A protein and the small-molecule ligand that binds it are described below.
Small molecule (SMILES): COC1CCC(n2c([C@@H]3CCCC(=O)N3c3ccc(Br)c(Br)c3)nc3cc(-c4c(C)noc4C)ccc32)CC1

Sequence of chain 1.C:
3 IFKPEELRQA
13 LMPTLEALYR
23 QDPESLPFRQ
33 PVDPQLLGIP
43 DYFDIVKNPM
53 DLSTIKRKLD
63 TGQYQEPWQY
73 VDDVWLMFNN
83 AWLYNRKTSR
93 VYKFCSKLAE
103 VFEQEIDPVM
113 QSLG

Binding-site contacts:
Ligand atom BR39 contacts residue PRO25 of chain 1.C at 3.8 Å.
Ligand atom C11 contacts residue PRO29 of chain 1.C at 3.5 Å (hydrophobic).
Ligand atom C05 contacts residue LEU39 of chain 1.C at 3.6 Å (hydrophobic).
Ligand atom C20 contacts residue ILE41 of chain 1.C at 3.7 Å (hydrophobic).
Ligand atom C35 contacts residue PRO29 of chain 1.C at 4.0 Å (hydrophobic).
Ligand atom C38 contacts residue ARG92 of chain 1.C at 3.6 Å.
Ligand atom C14 contacts residue VAL34 of chain 1.C at 3.9 Å (hydrophobic).
Ligand atom C19 contacts residue VAL93 of chain 1.C at 4.0 Å (hydrophobic).
Ligand atom C15 contacts residue ASN87 of chain 1.C at 3.6 Å.
Ligand atom C18 contacts residue VAL93 of chain 1.C at 3.8 Å (hydrophobic).
Ligand atom N17 contacts residue VAL93 of chain 1.C at 4.0 Å.
Ligand atom C20 contacts residue ASN87 of chain 1.C at 3.6 Å.
Ligand atom BR37 contacts residue VAL93 of chain 1.C at 3.8 Å.
Ligand atom C07 contacts residue LEU39 of chain 1.C at 3.9 Å (hydrophobic).
Ligand atom N17 contacts residue ASN87 of chain 1.C at 3.2 Å (h-bond).
Ligand atom N17 contacts residue VAL34 of chain 1.C at 3.9 Å.
Ligand atom BR37 contacts residue PRO29 of chain 1.C at 3.8 Å.
Ligand atom N08 contacts residue LEU39 of chain 1.C at 3.9 Å.
Ligand atom O16 contacts residue TYR44 of chain 1.C at 3.8 Å.
Ligand atom N22 contacts residue LEU39 of chain 1.C at 4.0 Å.
Ligand atom O01 contacts residue ARG92 of chain 1.C at 3.0 Å (salt-bridge).
Ligand atom C19 contacts residue VAL34 of chain 1.C at 4.0 Å (hydrophobic).
Ligand atom BR39 contacts residue PHE96 of chain 1.C at 3.7 Å.
Ligand atom BR37 contacts residue ARG92 of chain 1.C at 3.6 Å.
Ligand atom C09 contacts residue LEU39 of chain 1.C at 4.0 Å (hydrophobic).
Ligand atom BR37 contacts residue PHE96 of chain 1.C at 3.8 Å.
Ligand atom C20 contacts residue TYR86 of chain 1.C at 3.9 Å (hydrophobic).
Ligand atom C21 contacts residue VAL93 of chain 1.C at 3.9 Å (hydrophobic).
Ligand atom C18 contacts residue VAL34 of chain 1.C at 3.6 Å (hydrophobic).
Ligand atom C19 contacts residue PHE30 of chain 1.C at 3.7 Å (hydrophobic).
Ligand atom C19 contacts residue PRO29 of chain 1.C at 3.5 Å (hydrophobic).
Ligand atom C36 contacts residue PRO29 of chain 1.C at 4.0 Å (hydrophobic).
Ligand atom O16 contacts residue ASN87 of chain 1.C at 3.0 Å (h-bond).
Ligand atom O16 contacts residue TYR86 of chain 1.C at 4.0 Å.
Ligand atom C02 contacts residue ARG92 of chain 1.C at 4.0 Å.
Ligand atom C36 contacts residue ARG92 of chain 1.C at 3.9 Å.
Ligand atom C21 contacts residue LEU39 of chain 1.C at 3.9 Å (hydrophobic).
Ligand atom C12 contacts residue PRO29 of chain 1.C at 3.4 Å (hydrophobic).
Ligand atom BR39 contacts residue LEU28 of chain 1.C at 4.0 Å.
Ligand atom BR39 contacts residue PRO29 of chain 1.C at 3.8 Å.